Sequence of chain 1.A:
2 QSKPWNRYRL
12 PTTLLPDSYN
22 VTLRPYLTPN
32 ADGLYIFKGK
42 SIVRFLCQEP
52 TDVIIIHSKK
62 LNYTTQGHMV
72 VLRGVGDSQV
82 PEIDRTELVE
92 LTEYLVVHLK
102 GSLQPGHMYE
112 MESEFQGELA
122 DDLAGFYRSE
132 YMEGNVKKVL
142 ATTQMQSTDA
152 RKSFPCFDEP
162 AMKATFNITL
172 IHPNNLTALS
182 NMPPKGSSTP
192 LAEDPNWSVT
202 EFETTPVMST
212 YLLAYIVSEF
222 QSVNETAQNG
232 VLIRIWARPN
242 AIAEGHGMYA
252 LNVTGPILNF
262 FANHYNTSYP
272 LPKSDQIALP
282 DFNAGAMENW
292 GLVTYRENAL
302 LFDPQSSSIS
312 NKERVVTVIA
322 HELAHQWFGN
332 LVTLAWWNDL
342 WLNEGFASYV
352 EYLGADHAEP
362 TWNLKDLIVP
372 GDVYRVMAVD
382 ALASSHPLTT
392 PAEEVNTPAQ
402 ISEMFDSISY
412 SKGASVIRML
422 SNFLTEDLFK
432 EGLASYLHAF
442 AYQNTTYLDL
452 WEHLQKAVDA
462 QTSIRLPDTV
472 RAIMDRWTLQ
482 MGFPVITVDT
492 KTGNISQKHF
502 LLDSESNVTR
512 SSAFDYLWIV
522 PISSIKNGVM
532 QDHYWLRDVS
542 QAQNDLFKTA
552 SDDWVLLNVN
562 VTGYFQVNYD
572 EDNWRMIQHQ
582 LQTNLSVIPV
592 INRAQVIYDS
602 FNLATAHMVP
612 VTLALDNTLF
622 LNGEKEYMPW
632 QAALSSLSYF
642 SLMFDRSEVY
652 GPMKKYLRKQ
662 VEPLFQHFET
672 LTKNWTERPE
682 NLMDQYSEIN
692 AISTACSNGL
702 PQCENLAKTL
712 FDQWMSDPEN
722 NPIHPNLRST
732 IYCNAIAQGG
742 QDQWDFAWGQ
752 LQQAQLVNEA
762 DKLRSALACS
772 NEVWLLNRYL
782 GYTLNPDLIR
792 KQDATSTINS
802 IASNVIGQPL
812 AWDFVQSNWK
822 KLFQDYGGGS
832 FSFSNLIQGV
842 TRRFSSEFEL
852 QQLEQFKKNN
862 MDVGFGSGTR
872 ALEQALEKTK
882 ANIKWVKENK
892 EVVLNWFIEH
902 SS

This protein binds this small molecule.
Small molecule (SMILES): CC(=O)N[C@H]1[C@H](O[C@H]2[C@H](O)[C@@H](NC(C)=O)CO[C@@H]2CO)O[C@H](CO)[C@@H](O[C@@H]2O[C@H](CO)[C@@H](O)[C@H](O)[C@H]2NC(C)=O)[C@@H]1O

Binding-site contacts:
Ligand atom O7 contacts residue ASN63 of chain 1.A at 3.3 Å (h-bond).
Ligand atom O7 contacts residue GLN117 of chain 1.A at 2.7 Å (h-bond).
Ligand atom C8 contacts residue ILE37 of chain 1.A at 3.5 Å (hydrophobic).
Ligand atom C3 contacts residue ASN63 of chain 1.A at 3.9 Å.
Ligand atom O6 contacts residue ASP33 of chain 1.A at 4.3 Å.
Ligand atom C4 contacts residue ASN63 of chain 1.A at 4.3 Å.
Ligand atom O5 contacts residue ASN63 of chain 1.A at 2.3 Å (h-bond).
Ligand atom C7 contacts residue GLN117 of chain 1.A at 3.8 Å.
Ligand atom C8 contacts residue LEU35 of chain 1.A at 4.2 Å (hydrophobic).
Ligand atom C7 contacts residue ILE37 of chain 1.A at 4.5 Å (hydrophobic).
Ligand atom C8 contacts residue GLN117 of chain 1.A at 4.3 Å.
Ligand atom C7 contacts residue ASN63 of chain 1.A at 3.4 Å.
Ligand atom C2 contacts residue ASN63 of chain 1.A at 2.5 Å.
Ligand atom C8 contacts residue GLY118 of chain 1.A at 3.4 Å.
Ligand atom N2 contacts residue ASN63 of chain 1.A at 3.1 Å (h-bond).
Ligand atom O3 contacts residue LEU35 of chain 1.A at 4.5 Å.
Ligand atom C8 contacts residue GLU119 of chain 1.A at 3.7 Å.
Ligand atom C1 contacts residue ASN63 of chain 1.A at 1.4 Å.
Ligand atom C5 contacts residue ASN63 of chain 1.A at 3.6 Å.